Sequence of chain 1.A:
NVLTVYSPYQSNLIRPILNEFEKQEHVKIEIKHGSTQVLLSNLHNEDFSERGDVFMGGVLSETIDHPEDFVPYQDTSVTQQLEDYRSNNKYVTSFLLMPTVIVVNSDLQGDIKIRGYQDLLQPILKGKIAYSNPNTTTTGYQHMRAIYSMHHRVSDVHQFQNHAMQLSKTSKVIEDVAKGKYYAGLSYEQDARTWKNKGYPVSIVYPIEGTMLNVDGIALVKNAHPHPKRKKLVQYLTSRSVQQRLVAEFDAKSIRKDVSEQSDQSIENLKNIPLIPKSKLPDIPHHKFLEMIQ

Binding-site contacts:
Ligand atom O6 contacts residue THR36 of chain 1.A at 3.5 Å (h-bond).
Ligand atom O3 contacts residue GLY58 of chain 1.A at 2.9 Å (h-bond).
Ligand atom C1 contacts residue ASN214 of chain 1.A at 3.6 Å.
Ligand atom O4 contacts residue PRO8 of chain 1.A at 3.4 Å.
Ligand atom O6 contacts residue PRO8 of chain 1.A at 3.4 Å.
Ligand atom O3 contacts residue TYR9 of chain 1.A at 3.2 Å.
Ligand atom P contacts residue THR36 of chain 1.A at 3.7 Å.
Ligand atom C1 contacts residue THR139 of chain 1.A at 3.3 Å.
Ligand atom O5 contacts residue THR139 of chain 1.A at 2.7 Å (h-bond).
Ligand atom O3 contacts residue ASP216 of chain 1.A at 2.7 Å (salt-bridge).
Ligand atom C3 contacts residue TYR9 of chain 1.A at 3.9 Å (hydrophobic).
Ligand atom C1 contacts residue THR138 of chain 1.A at 3.3 Å.
Ligand atom C6 contacts residue PRO8 of chain 1.A at 3.6 Å (hydrophobic).
Ligand atom C2 contacts residue ASP216 of chain 1.A at 3.6 Å.
Ligand atom O2P contacts residue SER35 of chain 1.A at 3.9 Å.
Ligand atom O1P contacts residue THR138 of chain 1.A at 2.8 Å (h-bond).
Ligand atom O3P contacts residue THR138 of chain 1.A at 3.4 Å (h-bond).
Ligand atom O1 contacts residue ASN214 of chain 1.A at 2.7 Å (h-bond).
Ligand atom O2 contacts residue ASP216 of chain 1.A at 3.0 Å (salt-bridge).
Ligand atom O3P contacts residue THR137 of chain 1.A at 3.4 Å.
Ligand atom C2 contacts residue THR138 of chain 1.A at 3.8 Å.
Ligand atom P contacts residue THR138 of chain 1.A at 3.6 Å.
Ligand atom O1 contacts residue TYR188 of chain 1.A at 3.9 Å.
Ligand atom O4 contacts residue TYR9 of chain 1.A at 3.2 Å.
Ligand atom O1 contacts residue THR139 of chain 1.A at 3.0 Å (h-bond).
Ligand atom C6 contacts residue TYR188 of chain 1.A at 3.8 Å (hydrophobic).
Ligand atom O2 contacts residue ASN214 of chain 1.A at 3.0 Å (h-bond).
Ligand atom O5 contacts residue TYR188 of chain 1.A at 3.5 Å.
Ligand atom O2 contacts residue MET98 of chain 1.A at 3.4 Å.
Ligand atom C5 contacts residue TYR188 of chain 1.A at 3.5 Å (hydrophobic).
Ligand atom C2 contacts residue ASN214 of chain 1.A at 3.8 Å.
Ligand atom O3P contacts residue THR170 of chain 1.A at 2.6 Å (h-bond).
Ligand atom O1 contacts residue THR138 of chain 1.A at 3.7 Å.
Ligand atom O2P contacts residue THR170 of chain 1.A at 3.3 Å (h-bond).
Ligand atom P contacts residue THR170 of chain 1.A at 3.5 Å.
Ligand atom O1P contacts residue THR36 of chain 1.A at 2.7 Å (h-bond).
Ligand atom C3 contacts residue ASP216 of chain 1.A at 3.5 Å.
Ligand atom O1P contacts residue THR137 of chain 1.A at 3.2 Å.
Ligand atom O3 contacts residue GLY57 of chain 1.A at 3.7 Å.
Ligand atom O3P contacts residue THR139 of chain 1.A at 2.8 Å (h-bond).

This small molecule binds to this protein.
Small molecule (SMILES): O=P(O)(O)OC[C@H]1O[C@H](O)[C@H](O)[C@@H](O)[C@@H]1O